The protein below binds the small molecule below.
Small molecule (SMILES): CC(=O)N[C@H]1[C@H](O[C@H]2[C@H](O)[C@@H](NC(C)=O)CO[C@@H]2CO[C@@H]2O[C@@H](C)[C@@H](O)[C@@H](O)[C@@H]2O)O[C@H](CO)[C@@H](O)[C@@H]1O

Sequence of chain 1.B:
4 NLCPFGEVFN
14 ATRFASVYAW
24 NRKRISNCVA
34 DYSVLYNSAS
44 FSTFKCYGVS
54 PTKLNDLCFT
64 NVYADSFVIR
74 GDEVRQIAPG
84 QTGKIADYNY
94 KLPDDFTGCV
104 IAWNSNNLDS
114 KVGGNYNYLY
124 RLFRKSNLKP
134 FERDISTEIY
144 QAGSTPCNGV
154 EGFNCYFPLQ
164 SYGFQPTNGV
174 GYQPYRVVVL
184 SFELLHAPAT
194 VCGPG

Sequence of chain 1.G:
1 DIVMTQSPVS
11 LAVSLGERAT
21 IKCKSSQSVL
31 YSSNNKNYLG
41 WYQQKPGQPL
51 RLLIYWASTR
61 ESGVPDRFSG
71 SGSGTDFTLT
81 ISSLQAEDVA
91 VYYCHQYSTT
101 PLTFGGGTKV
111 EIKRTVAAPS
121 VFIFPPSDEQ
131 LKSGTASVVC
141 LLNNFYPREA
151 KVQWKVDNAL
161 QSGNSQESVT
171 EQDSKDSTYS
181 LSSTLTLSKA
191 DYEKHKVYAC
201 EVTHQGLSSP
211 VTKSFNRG

Binding-site contacts:
Ligand atom O7 contacts residue ASN13 of chain 1.B at 4.5 Å.
Ligand atom N2 contacts residue GLY9 of chain 1.B at 4.0 Å.
Ligand atom O5 contacts residue ASN13 of chain 1.B at 2.4 Å (h-bond).
Ligand atom C8 contacts residue LEU38 of chain 1.B at 3.8 Å (hydrophobic).
Ligand atom C8 contacts residue PHE12 of chain 1.B at 4.0 Å (hydrophobic).
Ligand atom C7 contacts residue PHE8 of chain 1.B at 4.4 Å (hydrophobic).
Ligand atom C2 contacts residue ASN13 of chain 1.B at 2.5 Å.
Ligand atom C7 contacts residue GLY9 of chain 1.B at 3.4 Å.
Ligand atom N2 contacts residue ASN13 of chain 1.B at 3.0 Å (h-bond).
Ligand atom O7 contacts residue GLY9 of chain 1.B at 3.5 Å.
Ligand atom C3 contacts residue ASN13 of chain 1.B at 3.8 Å.
Ligand atom C8 contacts residue ASN35 of chain 1.G at 3.9 Å.
Ligand atom C1 contacts residue ASN13 of chain 1.B at 1.4 Å.
Ligand atom C8 contacts residue GLY9 of chain 1.B at 3.4 Å.
Ligand atom C8 contacts residue PHE8 of chain 1.B at 3.6 Å (hydrophobic).
Ligand atom C7 contacts residue ASN13 of chain 1.B at 4.0 Å.
Ligand atom O3 contacts residue VAL37 of chain 1.B at 4.0 Å.
Ligand atom C5 contacts residue ASN13 of chain 1.B at 3.6 Å.
Ligand atom C4 contacts residue ASN13 of chain 1.B at 4.2 Å.